Sequence of chain 2.G:
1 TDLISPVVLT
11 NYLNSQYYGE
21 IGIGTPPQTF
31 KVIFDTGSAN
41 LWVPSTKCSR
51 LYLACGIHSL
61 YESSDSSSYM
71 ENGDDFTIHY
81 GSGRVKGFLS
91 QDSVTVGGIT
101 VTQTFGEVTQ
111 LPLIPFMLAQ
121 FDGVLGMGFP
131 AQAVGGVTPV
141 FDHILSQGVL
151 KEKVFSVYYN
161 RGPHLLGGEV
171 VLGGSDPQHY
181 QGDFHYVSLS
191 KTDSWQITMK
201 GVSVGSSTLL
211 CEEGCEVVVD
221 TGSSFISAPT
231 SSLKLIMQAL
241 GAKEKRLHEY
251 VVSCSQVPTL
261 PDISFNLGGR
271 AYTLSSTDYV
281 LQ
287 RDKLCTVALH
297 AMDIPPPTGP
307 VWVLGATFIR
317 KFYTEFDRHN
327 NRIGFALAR

Sequence of chain 2.E:
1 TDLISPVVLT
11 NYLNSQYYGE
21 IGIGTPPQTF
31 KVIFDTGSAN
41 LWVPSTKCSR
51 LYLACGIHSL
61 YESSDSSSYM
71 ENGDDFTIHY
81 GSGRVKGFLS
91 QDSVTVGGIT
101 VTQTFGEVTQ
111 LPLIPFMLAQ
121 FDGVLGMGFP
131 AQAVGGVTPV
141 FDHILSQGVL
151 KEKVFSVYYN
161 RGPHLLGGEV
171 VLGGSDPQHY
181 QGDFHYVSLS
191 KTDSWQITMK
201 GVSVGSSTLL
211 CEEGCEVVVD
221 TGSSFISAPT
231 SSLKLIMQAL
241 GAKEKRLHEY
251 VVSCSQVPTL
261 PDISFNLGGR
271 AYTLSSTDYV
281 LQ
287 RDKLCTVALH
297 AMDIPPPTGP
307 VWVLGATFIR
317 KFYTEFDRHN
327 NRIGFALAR

Binding-site contacts:
Ligand atom OH contacts residue ASP220 of chain 2.E at 2.7 Å (salt-bridge).
Ligand atom CM contacts residue ASP220 of chain 2.E at 3.5 Å.
Ligand atom O contacts residue GLY81 of chain 2.E at 3.4 Å (h-bond).
Ligand atom N contacts residue THR304 of chain 2.E at 3.3 Å (h-bond).
Ligand atom O contacts residue SER223 of chain 2.E at 3.2 Å.
Ligand atom O contacts residue SER224 of chain 2.E at 3.0 Å (h-bond).
Ligand atom CB contacts residue LEU118 of chain 2.E at 3.5 Å (hydrophobic).
Ligand atom CG contacts residue LEU118 of chain 2.E at 3.4 Å (hydrophobic).
Ligand atom NE2 contacts residue SER227 of chain 2.E at 2.6 Å (h-bond).
Ligand atom OH contacts residue ASP35 of chain 2.E at 2.7 Å (salt-bridge).
Ligand atom CB contacts residue SER38 of chain 2.E at 3.5 Å.
Ligand atom OH contacts residue ARG84 of chain 2.G at 2.5 Å (salt-bridge).
Ligand atom CA contacts residue HIS79 of chain 2.E at 3.4 Å.
Ligand atom CA contacts residue SER224 of chain 2.E at 3.4 Å.
Ligand atom O contacts residue SER82 of chain 2.E at 3.1 Å (h-bond).
Ligand atom OG contacts residue PRO303 of chain 2.E at 3.6 Å.
Ligand atom CE2 contacts residue ARG84 of chain 2.G at 3.5 Å.
Ligand atom CD2 contacts residue HIS296 of chain 2.E at 3.5 Å.
Ligand atom CD2 contacts residue SER227 of chain 2.E at 3.5 Å.
Ligand atom NE2 contacts residue PRO115 of chain 2.E at 3.5 Å.
Ligand atom CA contacts residue THR304 of chain 2.E at 3.6 Å.
Ligand atom CZ contacts residue ARG84 of chain 2.G at 3.4 Å.
Ligand atom C3 contacts residue SER15 of chain 2.E at 3.1 Å.
Ligand atom CB contacts residue GLY222 of chain 2.E at 3.5 Å.
Ligand atom O contacts residue GLY81 of chain 2.E at 2.9 Å (h-bond).
Ligand atom CE1 contacts residue GLN132 of chain 2.E at 3.5 Å.
Ligand atom CE1 contacts residue GLN16 of chain 2.E at 3.4 Å.
Ligand atom O contacts residue HIS79 of chain 2.E at 3.5 Å (h-bond).
Ligand atom O contacts residue TYR80 of chain 2.E at 3.0 Å.
Ligand atom CZ contacts residue GLN132 of chain 2.E at 3.4 Å.
Ligand atom N contacts residue GLY222 of chain 2.E at 3.4 Å (h-bond).
Ligand atom N contacts residue SER224 of chain 2.E at 2.8 Å (h-bond).
Ligand atom OH contacts residue HIS79 of chain 2.G at 3.1 Å (h-bond).
Ligand atom N contacts residue HIS79 of chain 2.E at 3.0 Å (h-bond).
Ligand atom CE2 contacts residue TYR80 of chain 2.E at 3.5 Å (hydrophobic).
Ligand atom CZ contacts residue PRO115 of chain 2.E at 3.3 Å (hydrophobic).
Ligand atom N contacts residue SER82 of chain 2.E at 2.9 Å (h-bond).
Ligand atom CB contacts residue GLY37 of chain 2.E at 3.5 Å.
Ligand atom O contacts residue GLY222 of chain 2.E at 3.4 Å (h-bond).
Ligand atom N contacts residue GLY37 of chain 2.E at 3.0 Å (h-bond).

The protein below binds the small molecule below.
Small molecule (SMILES): CC(C)C[C@H](C[C@H](O)[C@H](CC(C)C)NC(=O)[C@H](Cc1cnc[nH]1)NC(=O)[C@H](Cc1ccccc1)NC(=O)[C@@H]1CCCN1C(=O)[C@H](Cc1cnc[nH]1)NC(=O)C(C)(C)C)C(=O)N[C@@H](Cc1ccc(O)cc1)C(=O)N[C@@H](Cc1ccc(O)cc1)C(=O)N[C@H](C=O)CO